A protein and the small-molecule ligand that binds it are described below.
Small molecule (SMILES): CC(=O)N[C@H]1[C@H](O[C@H]2[C@H](O)[C@@H](NC(C)=O)CO[C@@H]2CO)O[C@H](CO)[C@@H](O[C@@H]2O[C@H](CO[C@H]3O[C@H](CO)[C@@H](O)[C@H](O)[C@@H]3O)[C@@H](O)[C@H](O[C@H]3O[C@H](CO)[C@@H](O)[C@H](O)[C@@H]3O)[C@@H]2O)[C@@H]1O

Binding-site contacts:
Ligand atom N2 contacts residue ASN333 of chain 1.B at 3.0 Å (h-bond).
Ligand atom C2 contacts residue ASN333 of chain 1.B at 2.5 Å.
Ligand atom O5 contacts residue ASN333 of chain 1.B at 2.4 Å (h-bond).
Ligand atom C7 contacts residue ASN333 of chain 1.B at 3.4 Å.
Ligand atom C8 contacts residue ILE332 of chain 1.B at 3.6 Å (hydrophobic).
Ligand atom C7 contacts residue ILE332 of chain 1.B at 4.0 Å (hydrophobic).
Ligand atom C3 contacts residue ASN333 of chain 1.B at 3.8 Å.
Ligand atom C5 contacts residue ASN333 of chain 1.B at 3.7 Å.
Ligand atom C1 contacts residue ASN333 of chain 1.B at 1.5 Å.
Ligand atom O7 contacts residue ASN333 of chain 1.B at 3.3 Å (h-bond).
Ligand atom N2 contacts residue ILE332 of chain 1.B at 4.2 Å.
Ligand atom C4 contacts residue ASN333 of chain 1.B at 4.2 Å.

Sequence of chain 1.B:
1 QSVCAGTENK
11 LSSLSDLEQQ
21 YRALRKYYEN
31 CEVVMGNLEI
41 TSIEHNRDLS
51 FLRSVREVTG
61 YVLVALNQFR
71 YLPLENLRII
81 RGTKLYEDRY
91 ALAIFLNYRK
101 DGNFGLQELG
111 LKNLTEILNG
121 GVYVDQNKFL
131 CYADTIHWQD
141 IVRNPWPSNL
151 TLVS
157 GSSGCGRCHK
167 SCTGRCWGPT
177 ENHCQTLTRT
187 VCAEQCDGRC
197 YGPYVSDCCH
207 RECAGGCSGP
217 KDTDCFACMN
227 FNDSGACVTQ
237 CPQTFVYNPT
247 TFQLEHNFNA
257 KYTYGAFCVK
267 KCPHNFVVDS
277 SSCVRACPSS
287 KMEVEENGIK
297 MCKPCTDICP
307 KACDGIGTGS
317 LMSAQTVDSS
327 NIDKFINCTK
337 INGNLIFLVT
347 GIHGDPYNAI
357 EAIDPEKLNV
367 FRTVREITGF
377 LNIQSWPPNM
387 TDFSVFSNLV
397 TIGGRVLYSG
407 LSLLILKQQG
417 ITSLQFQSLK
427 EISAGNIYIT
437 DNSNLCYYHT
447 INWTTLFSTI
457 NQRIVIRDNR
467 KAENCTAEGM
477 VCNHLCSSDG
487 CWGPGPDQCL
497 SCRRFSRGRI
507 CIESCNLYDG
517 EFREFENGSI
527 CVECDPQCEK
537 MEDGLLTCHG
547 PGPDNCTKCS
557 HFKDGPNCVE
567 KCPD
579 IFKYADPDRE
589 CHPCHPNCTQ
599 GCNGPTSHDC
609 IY